Sequence of chain 1.B:
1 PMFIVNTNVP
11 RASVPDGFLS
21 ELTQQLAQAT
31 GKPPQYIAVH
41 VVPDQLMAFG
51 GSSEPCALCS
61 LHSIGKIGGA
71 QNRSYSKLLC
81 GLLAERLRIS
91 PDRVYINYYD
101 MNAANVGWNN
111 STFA

Binding-site contacts:
Ligand atom CAJ contacts residue SER63 of chain 1.B at 4.3 Å.
Ligand atom CAJ contacts residue MET2 of chain 1.B at 4.5 Å (hydrophobic).
Ligand atom CAD contacts residue SER63 of chain 1.B at 3.8 Å.
Ligand atom NAG contacts residue HIS62 of chain 1.B at 3.8 Å.
Ligand atom NAG contacts residue TYR36 of chain 1.B at 4.3 Å.
Ligand atom CAF contacts residue TYR95 of chain 1.A at 3.7 Å (hydrophobic).
Ligand atom CAI contacts residue TYR36 of chain 1.B at 4.2 Å (hydrophobic).
Ligand atom CAI contacts residue PRO1 of chain 1.B at 1.4 Å (hydrophobic).
Ligand atom CAJ contacts residue ILE64 of chain 1.B at 4.5 Å (hydrophobic).
Ligand atom NAG contacts residue PRO1 of chain 1.B at 2.2 Å (h-bond).
Ligand atom CAJ contacts residue TYR95 of chain 1.A at 4.4 Å (hydrophobic).
Ligand atom CAE contacts residue VAL106 of chain 1.B at 3.9 Å (hydrophobic).
Ligand atom CAD contacts residue HIS62 of chain 1.B at 3.8 Å.
Ligand atom CAI contacts residue MET2 of chain 1.B at 4.1 Å (hydrophobic).
Ligand atom CAE contacts residue TYR95 of chain 1.A at 3.9 Å (hydrophobic).
Ligand atom SAB contacts residue PRO1 of chain 1.B at 2.7 Å (h-bond).
Ligand atom CAC contacts residue VAL106 of chain 1.B at 3.6 Å (hydrophobic).
Ligand atom NAG contacts residue TYR95 of chain 1.A at 4.5 Å.
Ligand atom CAE contacts residue HIS62 of chain 1.B at 4.5 Å.
Ligand atom NAG contacts residue SER63 of chain 1.B at 4.5 Å.
Ligand atom OAH contacts residue SER63 of chain 1.B at 3.2 Å.
Ligand atom CAD contacts residue VAL106 of chain 1.B at 3.8 Å (hydrophobic).
Ligand atom SAB contacts residue LYS32 of chain 1.B at 4.0 Å.
Ligand atom CAD contacts residue ASN97 of chain 1.A at 4.0 Å.
Ligand atom CAC contacts residue ASN97 of chain 1.A at 3.5 Å.
Ligand atom OAH contacts residue HIS62 of chain 1.B at 3.6 Å.
Ligand atom CAE contacts residue MET2 of chain 1.B at 3.8 Å (hydrophobic).
Ligand atom CAF contacts residue PRO1 of chain 1.B at 3.6 Å (hydrophobic).
Ligand atom SAB contacts residue TYR36 of chain 1.B at 3.7 Å.
Ligand atom CAF contacts residue IPA1 of chain 1.O at 3.9 Å.
Ligand atom CAD contacts residue MET101 of chain 1.B at 3.9 Å (hydrophobic).
Ligand atom CAJ contacts residue HIS62 of chain 1.B at 4.0 Å.
Ligand atom CAC contacts residue HIS62 of chain 1.B at 4.2 Å.
Ligand atom CAC contacts residue MET2 of chain 1.B at 3.7 Å (hydrophobic).
Ligand atom SAB contacts residue IPA1 of chain 1.O at 3.6 Å.
Ligand atom CAD contacts residue ILE64 of chain 1.B at 4.0 Å (hydrophobic).
Ligand atom NAG contacts residue MET2 of chain 1.B at 3.5 Å (h-bond).
Ligand atom CAF contacts residue TYR36 of chain 1.B at 4.4 Å (hydrophobic).
Ligand atom OAH contacts residue ILE64 of chain 1.B at 3.4 Å (h-bond).

The small molecule below binds the protein below.
Small molecule (SMILES): S/C=N\Cc1ccco1

Sequence of chain 1.A:
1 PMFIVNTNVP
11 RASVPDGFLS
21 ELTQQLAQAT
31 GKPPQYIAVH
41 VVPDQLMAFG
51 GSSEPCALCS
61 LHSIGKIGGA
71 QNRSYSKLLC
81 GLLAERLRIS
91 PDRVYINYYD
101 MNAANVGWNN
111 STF